Sequence of chain 37.A:
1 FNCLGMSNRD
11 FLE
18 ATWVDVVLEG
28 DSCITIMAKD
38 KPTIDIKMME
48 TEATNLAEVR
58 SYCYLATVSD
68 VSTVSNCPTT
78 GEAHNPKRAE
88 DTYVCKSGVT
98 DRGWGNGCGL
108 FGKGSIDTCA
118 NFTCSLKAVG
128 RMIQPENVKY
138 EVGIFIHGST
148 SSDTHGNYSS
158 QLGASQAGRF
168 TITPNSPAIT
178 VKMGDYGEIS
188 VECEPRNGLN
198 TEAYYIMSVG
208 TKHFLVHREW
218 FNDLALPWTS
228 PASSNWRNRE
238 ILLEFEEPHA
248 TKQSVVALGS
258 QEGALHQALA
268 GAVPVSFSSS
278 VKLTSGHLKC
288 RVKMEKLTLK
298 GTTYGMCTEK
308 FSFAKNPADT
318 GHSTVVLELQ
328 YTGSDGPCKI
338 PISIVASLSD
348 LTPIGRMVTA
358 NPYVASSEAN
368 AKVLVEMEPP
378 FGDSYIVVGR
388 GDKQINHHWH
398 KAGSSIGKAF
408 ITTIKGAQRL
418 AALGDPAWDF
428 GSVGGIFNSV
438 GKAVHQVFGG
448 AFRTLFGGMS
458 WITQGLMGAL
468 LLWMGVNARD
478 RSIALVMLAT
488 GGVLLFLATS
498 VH

Binding-site contacts:
Ligand atom C8 contacts residue ASN154 of chain 37.A at 4.2 Å.
Ligand atom C4 contacts residue ASN154 of chain 37.A at 4.2 Å.
Ligand atom C1 contacts residue ASN154 of chain 37.A at 1.4 Å.
Ligand atom C1 contacts residue SER156 of chain 37.A at 4.3 Å.
Ligand atom C5 contacts residue ASN154 of chain 37.A at 3.7 Å.
Ligand atom C7 contacts residue ASN154 of chain 37.A at 3.5 Å.
Ligand atom C2 contacts residue ASN154 of chain 37.A at 2.5 Å.
Ligand atom O7 contacts residue ASN154 of chain 37.A at 3.8 Å.
Ligand atom C3 contacts residue ASN154 of chain 37.A at 3.8 Å.
Ligand atom O5 contacts residue ASN154 of chain 37.A at 2.4 Å (h-bond).
Ligand atom N2 contacts residue ASN154 of chain 37.A at 2.9 Å (h-bond).

A protein and the small-molecule ligand that binds it are described below.
Small molecule (SMILES): CC(=O)N[C@@H]1[C@@H](O)[C@H](O)[C@@H](CO)O[C@H]1O